This protein binds this small molecule.
Small molecule (SMILES): CC(=O)N[C@@H]1[C@@H](O)[C@H](O)[C@@H](CO)O[C@H]1O

Sequence of chain 1.E:
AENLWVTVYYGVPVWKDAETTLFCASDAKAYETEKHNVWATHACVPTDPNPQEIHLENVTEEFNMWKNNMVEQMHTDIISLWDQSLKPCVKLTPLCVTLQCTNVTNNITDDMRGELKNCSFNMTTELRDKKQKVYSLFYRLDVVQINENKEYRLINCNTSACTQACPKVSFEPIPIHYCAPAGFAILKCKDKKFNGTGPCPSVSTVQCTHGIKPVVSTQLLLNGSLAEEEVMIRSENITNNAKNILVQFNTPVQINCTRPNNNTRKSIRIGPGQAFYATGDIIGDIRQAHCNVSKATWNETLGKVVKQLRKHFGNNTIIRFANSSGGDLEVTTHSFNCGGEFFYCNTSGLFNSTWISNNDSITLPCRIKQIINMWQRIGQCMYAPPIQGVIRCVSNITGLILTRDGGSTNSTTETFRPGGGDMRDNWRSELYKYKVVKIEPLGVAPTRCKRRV

Binding-site contacts:
Ligand atom C2 contacts residue THR206 of chain 1.E at 4.5 Å.
Ligand atom O5 contacts residue ASN204 of chain 1.E at 2.4 Å (h-bond).
Ligand atom C3 contacts residue THR206 of chain 1.E at 4.4 Å.
Ligand atom C5 contacts residue THR206 of chain 1.E at 4.3 Å.
Ligand atom C5 contacts residue ASN204 of chain 1.E at 3.7 Å.
Ligand atom O7 contacts residue SER244 of chain 1.E at 3.1 Å (h-bond).
Ligand atom C7 contacts residue ASN204 of chain 1.E at 3.1 Å.
Ligand atom C8 contacts residue ASN204 of chain 1.E at 3.5 Å.
Ligand atom C3 contacts residue ASN204 of chain 1.E at 3.8 Å.
Ligand atom C1 contacts residue THR206 of chain 1.E at 3.9 Å.
Ligand atom O7 contacts residue ASN204 of chain 1.E at 3.5 Å (h-bond).
Ligand atom C7 contacts residue SER244 of chain 1.E at 4.3 Å.
Ligand atom C4 contacts residue ASN204 of chain 1.E at 4.2 Å.
Ligand atom C1 contacts residue ASN204 of chain 1.E at 1.4 Å.
Ligand atom N2 contacts residue ASN204 of chain 1.E at 2.7 Å (h-bond).
Ligand atom C2 contacts residue ASN204 of chain 1.E at 2.5 Å.
Ligand atom O5 contacts residue THR206 of chain 1.E at 4.4 Å.